Binding-site contacts:
Ligand atom C28 contacts residue LYS18 of chain 1.A at 3.7 Å.
Ligand atom C20 contacts residue GOL1 of chain 1.F at 3.5 Å.
Ligand atom C17 contacts residue GOL1 of chain 1.F at 3.6 Å.
Ligand atom N10 contacts residue VAL24 of chain 1.A at 3.6 Å.
Ligand atom N16 contacts residue GLU138 of chain 1.A at 2.8 Å (salt-bridge).
Ligand atom C6 contacts residue ALA90 of chain 1.A at 3.8 Å (hydrophobic).
Ligand atom O18 contacts residue GOL1 of chain 1.F at 2.8 Å (h-bond).
Ligand atom N7 contacts residue GLU88 of chain 1.A at 2.9 Å (salt-bridge).
Ligand atom C12 contacts residue GLU94 of chain 1.A at 3.5 Å.
Ligand atom C13 contacts residue GLU94 of chain 1.A at 3.4 Å.
Ligand atom N16 contacts residue MET141 of chain 1.A at 3.6 Å (h-bond).
Ligand atom C22 contacts residue GOL1 of chain 1.F at 3.4 Å.
Ligand atom C14 contacts residue ASP152 of chain 1.A at 3.7 Å.
Ligand atom C8 contacts residue MET87 of chain 1.A at 3.7 Å (hydrophobic).
Ligand atom O23 contacts residue GLU138 of chain 1.A at 3.6 Å.
Ligand atom C25 contacts residue ASP152 of chain 1.A at 3.5 Å.
Ligand atom C17 contacts residue GLU94 of chain 1.A at 3.5 Å.
Ligand atom CL3 contacts residue LEU41 of chain 1.A at 3.7 Å.
Ligand atom C22 contacts residue GLU138 of chain 1.A at 3.7 Å.
Ligand atom N5 contacts residue PHE298 of chain 1.A at 3.6 Å.
Ligand atom N7 contacts residue ALA37 of chain 1.A at 3.5 Å.
Ligand atom N19 contacts residue GOL1 of chain 1.F at 3.5 Å (h-bond).
Ligand atom CL3 contacts residue LYS23 of chain 1.A at 3.5 Å.
Ligand atom C15 contacts residue VAL24 of chain 1.A at 3.6 Å (hydrophobic).
Ligand atom N4 contacts residue TYR89 of chain 1.A at 3.7 Å.
Ligand atom C6 contacts residue PHE298 of chain 1.A at 3.7 Å (hydrophobic).
Ligand atom C6 contacts residue MET141 of chain 1.A at 3.6 Å (hydrophobic).
Ligand atom N4 contacts residue ALA90 of chain 1.A at 3.0 Å (h-bond).
Ligand atom C26 contacts residue LYS39 of chain 1.A at 3.7 Å.
Ligand atom C28 contacts residue GLY19 of chain 1.A at 3.6 Å.
Ligand atom O23 contacts residue GOL1 of chain 1.F at 2.6 Å (h-bond).
Ligand atom C29 contacts residue LYS18 of chain 1.A at 3.8 Å.
Ligand atom C2 contacts residue ALA37 of chain 1.A at 3.4 Å (hydrophobic).
Ligand atom O18 contacts residue GLY17 of chain 1.A at 3.7 Å.
Ligand atom N4 contacts residue ALA37 of chain 1.A at 3.6 Å.
Ligand atom CL3 contacts residue LYS39 of chain 1.A at 3.5 Å.
Ligand atom N5 contacts residue MET141 of chain 1.A at 3.6 Å.
Ligand atom N16 contacts residue GLU94 of chain 1.A at 2.7 Å (salt-bridge).
Ligand atom C6 contacts residue TYR89 of chain 1.A at 3.7 Å (hydrophobic).
Ligand atom CL3 contacts residue GLY22 of chain 1.A at 3.4 Å.

The protein below binds the small molecule below.
Small molecule (SMILES): NC1(C(=O)N[C@@H](CCO)c2ccc(Cl)cc2)CCN(c2ncnc3[nH]ccc23)CC1

Sequence of chain 1.A:
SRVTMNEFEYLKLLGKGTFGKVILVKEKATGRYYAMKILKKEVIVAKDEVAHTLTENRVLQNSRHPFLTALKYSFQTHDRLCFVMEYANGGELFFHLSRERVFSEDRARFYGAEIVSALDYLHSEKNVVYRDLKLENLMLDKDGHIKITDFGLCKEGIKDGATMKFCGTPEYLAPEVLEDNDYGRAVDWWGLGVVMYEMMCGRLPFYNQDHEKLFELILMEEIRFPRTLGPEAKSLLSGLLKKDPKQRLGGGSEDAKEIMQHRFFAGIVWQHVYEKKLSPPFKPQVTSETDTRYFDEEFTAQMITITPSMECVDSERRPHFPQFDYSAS